Sequence of chain 1.G:
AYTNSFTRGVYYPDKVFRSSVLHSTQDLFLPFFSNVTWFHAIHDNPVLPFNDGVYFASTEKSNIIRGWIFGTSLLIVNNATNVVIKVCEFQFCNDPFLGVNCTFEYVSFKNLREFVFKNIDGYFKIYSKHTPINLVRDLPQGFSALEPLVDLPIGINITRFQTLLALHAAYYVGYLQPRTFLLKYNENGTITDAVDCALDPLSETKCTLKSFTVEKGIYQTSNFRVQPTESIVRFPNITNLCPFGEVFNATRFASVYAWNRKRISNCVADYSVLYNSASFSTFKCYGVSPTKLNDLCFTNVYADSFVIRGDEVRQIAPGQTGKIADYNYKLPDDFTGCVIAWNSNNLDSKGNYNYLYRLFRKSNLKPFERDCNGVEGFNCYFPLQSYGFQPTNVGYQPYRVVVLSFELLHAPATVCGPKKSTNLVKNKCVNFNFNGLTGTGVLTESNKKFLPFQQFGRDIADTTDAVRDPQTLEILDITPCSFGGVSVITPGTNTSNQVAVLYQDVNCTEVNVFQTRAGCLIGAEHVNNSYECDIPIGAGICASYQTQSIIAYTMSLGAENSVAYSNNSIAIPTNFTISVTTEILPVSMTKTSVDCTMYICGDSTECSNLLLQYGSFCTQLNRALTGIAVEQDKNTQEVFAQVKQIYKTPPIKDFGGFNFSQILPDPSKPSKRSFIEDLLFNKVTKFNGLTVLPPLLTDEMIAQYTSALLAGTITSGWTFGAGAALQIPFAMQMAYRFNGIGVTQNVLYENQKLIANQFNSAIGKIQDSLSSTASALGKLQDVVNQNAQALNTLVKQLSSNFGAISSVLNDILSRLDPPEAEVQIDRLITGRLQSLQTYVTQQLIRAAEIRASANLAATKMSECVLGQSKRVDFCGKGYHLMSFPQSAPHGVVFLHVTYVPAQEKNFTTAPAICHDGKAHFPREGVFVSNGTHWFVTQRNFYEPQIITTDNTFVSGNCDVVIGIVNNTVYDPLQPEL

The small molecule below binds the protein below.
Small molecule (SMILES): CC(=O)N[C@@H]1[C@@H](O)[C@H](O)[C@@H](CO)O[C@H]1O

Binding-site contacts:
Ligand atom C8 contacts residue ASN301 of chain 1.G at 4.0 Å.
Ligand atom O7 contacts residue ASN301 of chain 1.G at 3.9 Å.
Ligand atom C7 contacts residue GLU300 of chain 1.G at 4.4 Å.
Ligand atom C7 contacts residue ASN301 of chain 1.G at 3.6 Å.
Ligand atom C2 contacts residue ASN301 of chain 1.G at 2.5 Å.
Ligand atom C4 contacts residue ASN301 of chain 1.G at 4.3 Å.
Ligand atom C1 contacts residue ASN301 of chain 1.G at 1.5 Å.
Ligand atom C3 contacts residue ASN301 of chain 1.G at 3.9 Å.
Ligand atom N2 contacts residue ASN301 of chain 1.G at 2.9 Å (h-bond).
Ligand atom C5 contacts residue ASN301 of chain 1.G at 3.8 Å.
Ligand atom C8 contacts residue GLU300 of chain 1.G at 2.9 Å.
Ligand atom C7 contacts residue ASN299 of chain 1.G at 3.8 Å.
Ligand atom O7 contacts residue ASN299 of chain 1.G at 3.5 Å (h-bond).
Ligand atom C8 contacts residue ASN299 of chain 1.G at 3.4 Å.
Ligand atom O5 contacts residue ASN301 of chain 1.G at 2.4 Å (h-bond).